Sequence of chain 1.B:
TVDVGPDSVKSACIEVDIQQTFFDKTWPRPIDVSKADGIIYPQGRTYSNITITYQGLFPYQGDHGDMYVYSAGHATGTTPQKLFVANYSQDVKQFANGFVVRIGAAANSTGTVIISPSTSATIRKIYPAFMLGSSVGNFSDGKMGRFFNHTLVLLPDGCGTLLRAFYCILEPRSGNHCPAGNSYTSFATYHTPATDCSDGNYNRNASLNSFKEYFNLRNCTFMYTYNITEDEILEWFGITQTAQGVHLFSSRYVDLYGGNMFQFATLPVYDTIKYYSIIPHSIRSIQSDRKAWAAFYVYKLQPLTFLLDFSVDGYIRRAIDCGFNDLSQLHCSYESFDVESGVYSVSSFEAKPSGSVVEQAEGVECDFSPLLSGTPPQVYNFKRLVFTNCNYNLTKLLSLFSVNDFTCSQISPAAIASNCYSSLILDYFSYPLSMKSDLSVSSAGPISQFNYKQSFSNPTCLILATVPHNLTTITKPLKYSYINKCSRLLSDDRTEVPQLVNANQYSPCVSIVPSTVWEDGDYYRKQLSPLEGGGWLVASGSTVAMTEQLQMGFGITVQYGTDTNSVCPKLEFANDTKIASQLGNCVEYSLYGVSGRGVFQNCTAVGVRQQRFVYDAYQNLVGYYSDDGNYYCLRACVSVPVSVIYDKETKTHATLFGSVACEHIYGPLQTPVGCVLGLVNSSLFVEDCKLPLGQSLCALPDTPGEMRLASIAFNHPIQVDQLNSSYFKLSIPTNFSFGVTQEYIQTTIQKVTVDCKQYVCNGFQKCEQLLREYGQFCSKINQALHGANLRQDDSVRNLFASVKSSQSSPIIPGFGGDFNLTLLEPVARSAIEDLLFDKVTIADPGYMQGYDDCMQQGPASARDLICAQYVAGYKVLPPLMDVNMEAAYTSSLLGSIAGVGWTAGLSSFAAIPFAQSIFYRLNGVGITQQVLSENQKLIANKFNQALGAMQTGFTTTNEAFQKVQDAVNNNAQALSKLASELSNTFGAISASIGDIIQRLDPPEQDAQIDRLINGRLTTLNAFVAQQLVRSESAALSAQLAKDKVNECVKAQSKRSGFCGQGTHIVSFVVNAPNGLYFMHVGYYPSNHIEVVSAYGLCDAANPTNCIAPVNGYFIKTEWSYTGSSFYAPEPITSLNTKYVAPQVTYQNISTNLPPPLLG

Binding-site contacts:
Ligand atom C4 contacts residue ASN884 of chain 1.B at 4.4 Å.
Ligand atom N2 contacts residue ASN884 of chain 1.B at 2.9 Å (h-bond).
Ligand atom O5 contacts residue THR886 of chain 1.B at 3.8 Å.
Ligand atom C2 contacts residue ASN884 of chain 1.B at 2.5 Å.
Ligand atom O5 contacts residue ASN884 of chain 1.B at 2.4 Å (h-bond).
Ligand atom C8 contacts residue ASN884 of chain 1.B at 4.5 Å.
Ligand atom C3 contacts residue ASN884 of chain 1.B at 3.8 Å.
Ligand atom C5 contacts residue THR886 of chain 1.B at 3.7 Å.
Ligand atom C1 contacts residue ASN884 of chain 1.B at 1.4 Å.
Ligand atom C5 contacts residue ASN884 of chain 1.B at 3.7 Å.
Ligand atom C6 contacts residue THR886 of chain 1.B at 4.4 Å.
Ligand atom C7 contacts residue ASN884 of chain 1.B at 3.5 Å.
Ligand atom O6 contacts residue THR886 of chain 1.B at 4.2 Å.
Ligand atom C1 contacts residue THR886 of chain 1.B at 3.8 Å.
Ligand atom O7 contacts residue ASN884 of chain 1.B at 3.7 Å.

A protein and the small-molecule ligand that binds it are described below.
Small molecule (SMILES): CC(=O)N[C@H]1[C@H](O[C@H]2[C@H](O)[C@@H](NC(C)=O)CO[C@@H]2CO)O[C@H](CO)[C@@H](O[C@@H]2O[C@H](CO)[C@@H](O)[C@H](O)[C@@H]2O)[C@@H]1O